Sequence of chain 1.I:
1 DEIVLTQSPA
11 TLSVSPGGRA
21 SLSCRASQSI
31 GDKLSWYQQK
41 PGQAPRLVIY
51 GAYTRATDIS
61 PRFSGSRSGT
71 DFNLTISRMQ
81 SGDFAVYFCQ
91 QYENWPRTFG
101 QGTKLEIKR

Sequence of chain 1.H:
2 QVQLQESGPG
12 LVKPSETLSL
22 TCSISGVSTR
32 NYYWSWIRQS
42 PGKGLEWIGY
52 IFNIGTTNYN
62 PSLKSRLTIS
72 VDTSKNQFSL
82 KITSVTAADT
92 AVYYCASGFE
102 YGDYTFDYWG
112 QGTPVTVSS

Sequence of chain 1.C:
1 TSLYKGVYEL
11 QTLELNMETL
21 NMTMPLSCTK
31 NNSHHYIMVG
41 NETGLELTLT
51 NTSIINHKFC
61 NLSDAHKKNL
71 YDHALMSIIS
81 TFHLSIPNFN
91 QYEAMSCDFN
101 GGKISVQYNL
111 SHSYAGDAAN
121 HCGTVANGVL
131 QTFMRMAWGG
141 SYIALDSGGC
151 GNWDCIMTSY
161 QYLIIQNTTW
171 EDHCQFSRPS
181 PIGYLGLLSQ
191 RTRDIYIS

This protein binds this small molecule.
Small molecule (SMILES): CC(=O)N[C@H]1[C@H](O[C@H]2[C@H](O)[C@@H](NC(C)=O)CO[C@@H]2CO)O[C@H](CO)[C@@H](O[C@@H]2O[C@H](CO)[C@@H](O)[C@H](O[C@H]3O[C@H](CO)[C@@H](O)[C@H](O)[C@@H]3O[C@H]3O[C@H](CO)[C@@H](O)[C@H](O)[C@@H]3O)[C@@H]2O)[C@@H]1O

Sequence of chain 1.D:
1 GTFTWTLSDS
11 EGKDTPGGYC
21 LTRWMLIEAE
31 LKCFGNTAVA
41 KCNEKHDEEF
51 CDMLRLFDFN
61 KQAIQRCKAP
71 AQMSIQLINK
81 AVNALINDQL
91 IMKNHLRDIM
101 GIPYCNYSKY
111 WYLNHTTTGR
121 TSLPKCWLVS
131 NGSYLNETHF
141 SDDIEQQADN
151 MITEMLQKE

Binding-site contacts:
Ligand atom C5 contacts residue MAN1 of chain 1.S at 3.5 Å.
Ligand atom C6 contacts residue THR54 of chain 1.I at 3.1 Å.
Ligand atom O3 contacts residue TYR105 of chain 1.H at 3.0 Å (h-bond).
Ligand atom O4 contacts residue TYR50 of chain 1.I at 3.3 Å.
Ligand atom O6 contacts residue ILE64 of chain 1.D at 3.4 Å.
Ligand atom C7 contacts residue ARG55 of chain 1.I at 3.3 Å.
Ligand atom C6 contacts residue TYR53 of chain 1.I at 3.6 Å (hydrophobic).
Ligand atom O6 contacts residue THR22 of chain 1.D at 3.6 Å.
Ligand atom C2 contacts residue ASN21 of chain 1.C at 2.5 Å.
Ligand atom N2 contacts residue ASN21 of chain 1.C at 2.9 Å (h-bond).
Ligand atom O5 contacts residue GLU18 of chain 1.C at 3.6 Å.
Ligand atom C7 contacts residue ASN21 of chain 1.C at 3.0 Å.
Ligand atom C1 contacts residue ASN21 of chain 1.C at 1.4 Å.
Ligand atom O7 contacts residue GLU18 of chain 1.C at 3.0 Å (salt-bridge).
Ligand atom O3 contacts residue MAN1 of chain 1.S at 3.5 Å.
Ligand atom O5 contacts residue MAN1 of chain 1.S at 3.5 Å (h-bond).
Ligand atom C8 contacts residue MET22 of chain 1.C at 3.5 Å (hydrophobic).
Ligand atom O7 contacts residue MAN2 of chain 1.S at 3.5 Å.
Ligand atom O6 contacts residue GLY51 of chain 1.I at 3.6 Å.
Ligand atom O6 contacts residue TRP24 of chain 1.D at 3.3 Å.
Ligand atom O5 contacts residue THR19 of chain 1.C at 3.3 Å (h-bond).
Ligand atom C8 contacts residue ILE64 of chain 1.D at 3.3 Å (hydrophobic).
Ligand atom O3 contacts residue ARG55 of chain 1.I at 3.4 Å (salt-bridge).
Ligand atom O6 contacts residue MAN1 of chain 1.S at 3.1 Å.
Ligand atom C6 contacts residue THR22 of chain 1.D at 3.5 Å.
Ligand atom O6 contacts residue THR54 of chain 1.I at 3.2 Å (h-bond).
Ligand atom O7 contacts residue ASN21 of chain 1.C at 2.6 Å (h-bond).
Ligand atom C6 contacts residue TYR92 of chain 1.I at 3.3 Å (hydrophobic).
Ligand atom C1 contacts residue GLU18 of chain 1.C at 3.4 Å.
Ligand atom O6 contacts residue ASP32 of chain 1.I at 3.0 Å (salt-bridge).
Ligand atom O6 contacts residue TYR92 of chain 1.I at 3.2 Å (h-bond).
Ligand atom C8 contacts residue ARG55 of chain 1.I at 3.4 Å.
Ligand atom O5 contacts residue ASN21 of chain 1.C at 2.4 Å (h-bond).
Ligand atom C8 contacts residue PRO61 of chain 1.I at 3.5 Å (hydrophobic).
Ligand atom N2 contacts residue ARG55 of chain 1.I at 3.3 Å (salt-bridge).
Ligand atom C6 contacts residue THR19 of chain 1.C at 3.2 Å.
Ligand atom O4 contacts residue GLY51 of chain 1.I at 3.3 Å.
Ligand atom C6 contacts residue MAN1 of chain 1.S at 3.3 Å.
Ligand atom O4 contacts residue TYR105 of chain 1.H at 3.2 Å.
Ligand atom O6 contacts residue LYS33 of chain 1.I at 3.5 Å.